The protein below binds the small molecule below.
Small molecule (SMILES): COc1ccc(CN2CCc3c(c(C(=O)NCc4ccccc4)nn3CCO)C2)c2ccccc12

Binding-site contacts:
Ligand atom CAK contacts residue PHE37 of chain 1.C at 3.8 Å (hydrophobic).
Ligand atom CAZ contacts residue ASN16 of chain 1.C at 3.6 Å.
Ligand atom OAX contacts residue THR29 of chain 1.C at 3.8 Å.
Ligand atom OAB contacts residue LYS41 of chain 1.C at 3.8 Å.
Ligand atom CAJ contacts residue ASN16 of chain 1.C at 3.6 Å.
Ligand atom CAL contacts residue PHE37 of chain 1.C at 3.7 Å (hydrophobic).
Ligand atom CAJ contacts residue PHE20 of chain 1.C at 4.1 Å (hydrophobic).
Ligand atom CAA contacts residue PHE37 of chain 1.C at 3.6 Å (hydrophobic).
Ligand atom CAD contacts residue LEU43 of chain 1.C at 3.8 Å (hydrophobic).
Ligand atom CAA contacts residue PHE20 of chain 1.C at 3.8 Å (hydrophobic).
Ligand atom CAO contacts residue GLU19 of chain 1.C at 3.5 Å.
Ligand atom CAN contacts residue THR29 of chain 1.C at 3.4 Å.
Ligand atom CAA contacts residue SER33 of chain 1.C at 3.6 Å.
Ligand atom CAD contacts residue ASN16 of chain 1.C at 3.9 Å.
Ligand atom CAF contacts residue LEU38 of chain 1.C at 3.6 Å (hydrophobic).
Ligand atom CAP contacts residue ASP23 of chain 1.C at 3.9 Å.
Ligand atom CAU contacts residue PHE20 of chain 1.C at 4.0 Å (hydrophobic).
Ligand atom CAG contacts residue ARG25 of chain 1.C at 3.7 Å.
Ligand atom CAF contacts residue LYS41 of chain 1.C at 3.9 Å.
Ligand atom CAH contacts residue THR29 of chain 1.C at 3.5 Å.
Ligand atom CAN contacts residue VAL26 of chain 1.C at 4.0 Å (hydrophobic).
Ligand atom CBE contacts residue PHE20 of chain 1.C at 3.9 Å (hydrophobic).
Ligand atom CBB contacts residue PHE20 of chain 1.C at 3.8 Å (hydrophobic).
Ligand atom CAR contacts residue PHE20 of chain 1.C at 4.0 Å (hydrophobic).
Ligand atom CBD contacts residue PHE20 of chain 1.C at 3.8 Å (hydrophobic).
Ligand atom CAH contacts residue VAL26 of chain 1.C at 4.0 Å (hydrophobic).
Ligand atom OAB contacts residue PHE37 of chain 1.C at 3.5 Å.
Ligand atom CAR contacts residue GLU19 of chain 1.C at 3.9 Å.
Ligand atom CAK contacts residue PHE20 of chain 1.C at 3.7 Å (hydrophobic).
Ligand atom CAI contacts residue ASN16 of chain 1.C at 3.5 Å.
Ligand atom CAH contacts residue ARG25 of chain 1.C at 3.7 Å.
Ligand atom CAD contacts residue LYS41 of chain 1.C at 3.4 Å.
Ligand atom CAL contacts residue PHE20 of chain 1.C at 3.6 Å (hydrophobic).
Ligand atom CAE contacts residue ASN16 of chain 1.C at 3.7 Å.
Ligand atom CAQ contacts residue ARG25 of chain 1.C at 4.1 Å.
Ligand atom NBI contacts residue PHE20 of chain 1.C at 4.0 Å.
Ligand atom CAF contacts residue ALA17 of chain 1.C at 3.9 Å (hydrophobic).
Ligand atom OAX contacts residue PHE20 of chain 1.C at 4.0 Å.
Ligand atom CAF contacts residue ASN16 of chain 1.C at 3.9 Å.
Ligand atom CAE contacts residue LYS41 of chain 1.C at 3.7 Å.

Sequence of chain 1.C:
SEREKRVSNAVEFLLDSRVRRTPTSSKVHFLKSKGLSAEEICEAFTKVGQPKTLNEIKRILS